This protein binds this small molecule.
Small molecule (SMILES): CCNC(=O)c1noc(-c2cc(C(C)C)c(O)cc2O)c1-c1ccc(CN2CCOCC2)cc1

Binding-site contacts:
Ligand atom C31 contacts residue LEU107 of chain 1.A at 3.6 Å (hydrophobic).
Ligand atom O5 contacts residue ALA55 of chain 1.A at 3.5 Å.
Ligand atom C32 contacts residue PHE138 of chain 1.A at 3.4 Å (hydrophobic).
Ligand atom C30 contacts residue ASN51 of chain 1.A at 3.3 Å.
Ligand atom N1 contacts residue MET98 of chain 1.A at 3.6 Å.
Ligand atom C4 contacts residue ALA55 of chain 1.A at 3.6 Å (hydrophobic).
Ligand atom N1 contacts residue ALA55 of chain 1.A at 3.6 Å.
Ligand atom C19 contacts residue THR109 of chain 1.A at 3.7 Å.
Ligand atom C17 contacts residue ASP93 of chain 1.A at 3.4 Å.
Ligand atom C16 contacts residue ASP93 of chain 1.A at 3.6 Å.
Ligand atom O34 contacts residue LEU48 of chain 1.A at 3.5 Å.
Ligand atom C11 contacts residue GLY97 of chain 1.A at 3.4 Å.
Ligand atom C11 contacts residue ASP102 of chain 1.A at 3.7 Å.
Ligand atom C14 contacts residue ASN51 of chain 1.A at 3.6 Å.
Ligand atom O34 contacts residue VAL186 of chain 1.A at 3.6 Å.
Ligand atom O33 contacts residue THR184 of chain 1.A at 3.6 Å.
Ligand atom N10 contacts residue ILE96 of chain 1.A at 3.4 Å.
Ligand atom O9 contacts residue LYS58 of chain 1.A at 3.3 Å (salt-bridge).
Ligand atom C31 contacts residue ASN51 of chain 1.A at 3.7 Å.
Ligand atom N10 contacts residue GLY97 of chain 1.A at 2.8 Å (h-bond).
Ligand atom O33 contacts residue SER52 of chain 1.A at 3.5 Å.
Ligand atom C18 contacts residue LEU107 of chain 1.A at 3.2 Å (hydrophobic).
Ligand atom C19 contacts residue LEU107 of chain 1.A at 3.0 Å (hydrophobic).
Ligand atom N10 contacts residue MET98 of chain 1.A at 3.7 Å.
Ligand atom C22 contacts residue ASN51 of chain 1.A at 3.4 Å.
Ligand atom C2 contacts residue MET98 of chain 1.A at 3.6 Å (hydrophobic).
Ligand atom C16 contacts residue SER52 of chain 1.A at 3.7 Å.
Ligand atom C15 contacts residue ASN51 of chain 1.A at 3.3 Å.
Ligand atom N1 contacts residue GLY97 of chain 1.A at 3.1 Å (h-bond).
Ligand atom O5 contacts residue THR184 of chain 1.A at 2.9 Å (h-bond).
Ligand atom C26 contacts residue GLY135 of chain 1.A at 3.6 Å.
Ligand atom C16 contacts residue ASN51 of chain 1.A at 3.7 Å.
Ligand atom O33 contacts residue ASP93 of chain 1.A at 2.4 Å (salt-bridge).
Ligand atom C2 contacts residue GLY97 of chain 1.A at 3.8 Å.
Ligand atom C30 contacts residue PHE138 of chain 1.A at 3.7 Å (hydrophobic).
Ligand atom C8 contacts residue ILE96 of chain 1.A at 3.7 Å (hydrophobic).
Ligand atom O33 contacts residue ALA55 of chain 1.A at 3.4 Å.
Ligand atom C23 contacts residue THR109 of chain 1.A at 3.3 Å.
Ligand atom O34 contacts residue ASN51 of chain 1.A at 3.3 Å (h-bond).
Ligand atom C13 contacts residue MET98 of chain 1.A at 3.5 Å (hydrophobic).

Sequence of chain 2.A:
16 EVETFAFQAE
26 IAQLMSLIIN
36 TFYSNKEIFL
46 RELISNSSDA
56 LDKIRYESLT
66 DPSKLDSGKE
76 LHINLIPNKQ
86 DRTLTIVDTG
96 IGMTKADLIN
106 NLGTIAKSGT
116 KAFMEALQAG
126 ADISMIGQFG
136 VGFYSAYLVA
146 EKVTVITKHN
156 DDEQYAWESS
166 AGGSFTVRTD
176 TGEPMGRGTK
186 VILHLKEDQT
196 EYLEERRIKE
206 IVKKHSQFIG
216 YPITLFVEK

Sequence of chain 1.A:
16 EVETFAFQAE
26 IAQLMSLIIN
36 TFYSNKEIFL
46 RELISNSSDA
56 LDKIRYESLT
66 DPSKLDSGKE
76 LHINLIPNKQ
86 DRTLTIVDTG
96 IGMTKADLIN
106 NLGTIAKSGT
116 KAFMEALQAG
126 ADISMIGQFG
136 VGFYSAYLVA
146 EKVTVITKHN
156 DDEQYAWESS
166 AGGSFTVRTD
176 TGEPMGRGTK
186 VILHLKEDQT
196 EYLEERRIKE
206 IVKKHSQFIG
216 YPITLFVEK